A protein and the small-molecule ligand that binds it are described below.
Small molecule (SMILES): O=S(=O)(c1ccc(F)cc1)N1CCOc2cccc(Nc3ccccc3F)c2C1

Sequence of chain 1.A:
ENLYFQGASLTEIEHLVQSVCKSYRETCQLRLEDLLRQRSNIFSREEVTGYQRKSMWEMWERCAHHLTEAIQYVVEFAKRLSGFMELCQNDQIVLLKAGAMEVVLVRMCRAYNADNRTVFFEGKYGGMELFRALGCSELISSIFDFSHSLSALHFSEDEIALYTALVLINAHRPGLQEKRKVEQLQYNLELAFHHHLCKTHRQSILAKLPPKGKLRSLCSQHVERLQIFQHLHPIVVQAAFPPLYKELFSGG

Binding-site contacts:
Ligand atom C19 contacts residue LEU81 of chain 1.A at 3.5 Å (hydrophobic).
Ligand atom F27 contacts residue PHE158 of chain 1.A at 3.4 Å.
Ligand atom C10 contacts residue PHE145 of chain 1.A at 4.0 Å (hydrophobic).
Ligand atom F27 contacts residue ILE157 of chain 1.A at 3.5 Å.
Ligand atom O25 contacts residue DMS1 of chain 1.D at 3.1 Å.
Ligand atom C8 contacts residue VAL133 of chain 1.A at 4.0 Å (hydrophobic).
Ligand atom C20 contacts residue DMS1 of chain 1.D at 3.7 Å.
Ligand atom C19 contacts residue CYS77 of chain 1.A at 3.8 Å (hydrophobic).
Ligand atom F28 contacts residue ALA78 of chain 1.A at 3.3 Å.
Ligand atom C14 contacts residue CYS77 of chain 1.A at 3.7 Å (hydrophobic).
Ligand atom N22 contacts residue DMS1 of chain 1.D at 3.8 Å.
Ligand atom C19 contacts residue HIS80 of chain 1.A at 4.0 Å.
Ligand atom F28 contacts residue CYS77 of chain 1.A at 3.2 Å.
Ligand atom F28 contacts residue TYR259 of chain 1.A at 3.6 Å.
Ligand atom S29 contacts residue PHE135 of chain 1.A at 3.7 Å.
Ligand atom C7 contacts residue TRP74 of chain 1.A at 3.4 Å (hydrophobic).
Ligand atom C1 contacts residue LEU148 of chain 1.A at 4.0 Å (hydrophobic).
Ligand atom N22 contacts residue HIS80 of chain 1.A at 3.5 Å.
Ligand atom C6 contacts residue MET122 of chain 1.A at 3.7 Å (hydrophobic).
Ligand atom O24 contacts residue HIS80 of chain 1.A at 3.5 Å.
Ligand atom C8 contacts residue MET122 of chain 1.A at 3.8 Å (hydrophobic).
Ligand atom C12 contacts residue LEU81 of chain 1.A at 4.0 Å (hydrophobic).
Ligand atom C3 contacts residue LEU119 of chain 1.A at 4.0 Å (hydrophobic).
Ligand atom F27 contacts residue ILE154 of chain 1.A at 3.9 Å.
Ligand atom F28 contacts residue LEU81 of chain 1.A at 3.9 Å.
Ligand atom C5 contacts residue MET115 of chain 1.A at 3.7 Å (hydrophobic).
Ligand atom N23 contacts residue CYS77 of chain 1.A at 3.6 Å (h-bond).
Ligand atom S29 contacts residue HIS80 of chain 1.A at 3.9 Å.
Ligand atom C3 contacts residue ILE157 of chain 1.A at 3.8 Å (hydrophobic).
Ligand atom C17 contacts residue CYS77 of chain 1.A at 3.7 Å (hydrophobic).
Ligand atom O25 contacts residue PHE135 of chain 1.A at 2.8 Å.
Ligand atom C8 contacts residue PHE145 of chain 1.A at 3.9 Å (hydrophobic).
Ligand atom C9 contacts residue ILE154 of chain 1.A at 3.8 Å (hydrophobic).
Ligand atom C11 contacts residue PHE145 of chain 1.A at 3.9 Å (hydrophobic).
Ligand atom O24 contacts residue PHE135 of chain 1.A at 3.4 Å.
Ligand atom C2 contacts residue TRP74 of chain 1.A at 3.5 Å (hydrophobic).
Ligand atom O26 contacts residue VAL118 of chain 1.A at 3.3 Å.
Ligand atom O24 contacts residue CYS77 of chain 1.A at 3.5 Å.
Ligand atom C3 contacts residue MET115 of chain 1.A at 3.4 Å (hydrophobic).
Ligand atom C15 contacts residue LEU81 of chain 1.A at 3.9 Å (hydrophobic).